Sequence of chain 1.E:
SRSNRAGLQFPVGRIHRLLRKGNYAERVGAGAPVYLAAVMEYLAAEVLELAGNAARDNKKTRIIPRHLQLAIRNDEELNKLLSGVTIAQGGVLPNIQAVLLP

This small molecule binds to this protein.
Small molecule (SMILES): CC[C@H](C)[C@H](NC(=O)[C@H](CCCN=C(N)N)NC(=O)[C@H](C)N)C(=O)N[C@@H](CCCN=C(N)N)C(=O)N[C@@H](C)C=O

Binding-site contacts:
Ligand atom CB contacts residue GLU71 of chain 1.F at 3.9 Å.
Ligand atom CZ contacts residue GLU46 of chain 1.E at 3.1 Å.
Ligand atom NH2 contacts residue GLU46 of chain 1.E at 2.4 Å (salt-bridge).
Ligand atom CZ contacts residue LEU72 of chain 1.F at 4.3 Å (hydrophobic).
Ligand atom NE contacts residue LEU50 of chain 1.E at 4.2 Å.
Ligand atom CZ contacts residue ASP75 of chain 1.E at 3.5 Å.
Ligand atom NH1 contacts residue GLU77 of chain 1.E at 3.8 Å.
Ligand atom CD contacts residue TYR42 of chain 1.E at 4.3 Å (hydrophobic).
Ligand atom NH1 contacts residue GLU46 of chain 1.E at 3.5 Å (salt-bridge).
Ligand atom CD contacts residue LEU72 of chain 1.F at 4.2 Å (hydrophobic).
Ligand atom CG contacts residue GLU71 of chain 1.F at 3.6 Å.
Ligand atom CD contacts residue GLU71 of chain 1.F at 3.7 Å.
Ligand atom CG1 contacts residue GLU76 of chain 1.E at 4.3 Å.
Ligand atom NH1 contacts residue ASP75 of chain 1.E at 3.3 Å (salt-bridge).
Ligand atom CG contacts residue HIS75 of chain 1.F at 4.2 Å.
Ligand atom NH2 contacts residue ASP75 of chain 1.E at 2.7 Å (salt-bridge).
Ligand atom CD contacts residue GLU46 of chain 1.E at 4.4 Å.
Ligand atom CD1 contacts residue ASP75 of chain 1.E at 4.0 Å.
Ligand atom NE contacts residue TYR42 of chain 1.E at 4.2 Å.
Ligand atom NE contacts residue ASP75 of chain 1.E at 4.3 Å.
Ligand atom O contacts residue ASP75 of chain 1.E at 4.2 Å.
Ligand atom NE contacts residue LEU72 of chain 1.F at 3.8 Å.
Ligand atom CD1 contacts residue GLU76 of chain 1.E at 3.5 Å.
Ligand atom NE contacts residue GLU46 of chain 1.E at 3.0 Å (salt-bridge).

Sequence of chain 1.F:
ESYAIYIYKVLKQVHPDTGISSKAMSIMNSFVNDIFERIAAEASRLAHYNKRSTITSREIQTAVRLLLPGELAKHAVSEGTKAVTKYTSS